Sequence of chain 1.B:
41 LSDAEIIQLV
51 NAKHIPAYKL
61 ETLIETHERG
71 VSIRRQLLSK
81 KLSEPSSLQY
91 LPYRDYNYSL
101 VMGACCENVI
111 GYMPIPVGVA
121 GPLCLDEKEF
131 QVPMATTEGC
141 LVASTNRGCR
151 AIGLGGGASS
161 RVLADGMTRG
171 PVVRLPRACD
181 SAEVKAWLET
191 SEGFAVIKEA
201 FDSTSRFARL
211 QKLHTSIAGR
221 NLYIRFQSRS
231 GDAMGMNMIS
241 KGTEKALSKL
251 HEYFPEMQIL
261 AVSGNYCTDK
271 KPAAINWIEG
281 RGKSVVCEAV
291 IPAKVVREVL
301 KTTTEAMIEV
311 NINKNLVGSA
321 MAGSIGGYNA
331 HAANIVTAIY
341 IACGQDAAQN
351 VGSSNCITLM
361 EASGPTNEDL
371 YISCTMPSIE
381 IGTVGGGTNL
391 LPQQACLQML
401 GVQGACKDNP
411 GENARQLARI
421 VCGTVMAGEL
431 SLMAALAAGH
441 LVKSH

Sequence of chain 1.A:
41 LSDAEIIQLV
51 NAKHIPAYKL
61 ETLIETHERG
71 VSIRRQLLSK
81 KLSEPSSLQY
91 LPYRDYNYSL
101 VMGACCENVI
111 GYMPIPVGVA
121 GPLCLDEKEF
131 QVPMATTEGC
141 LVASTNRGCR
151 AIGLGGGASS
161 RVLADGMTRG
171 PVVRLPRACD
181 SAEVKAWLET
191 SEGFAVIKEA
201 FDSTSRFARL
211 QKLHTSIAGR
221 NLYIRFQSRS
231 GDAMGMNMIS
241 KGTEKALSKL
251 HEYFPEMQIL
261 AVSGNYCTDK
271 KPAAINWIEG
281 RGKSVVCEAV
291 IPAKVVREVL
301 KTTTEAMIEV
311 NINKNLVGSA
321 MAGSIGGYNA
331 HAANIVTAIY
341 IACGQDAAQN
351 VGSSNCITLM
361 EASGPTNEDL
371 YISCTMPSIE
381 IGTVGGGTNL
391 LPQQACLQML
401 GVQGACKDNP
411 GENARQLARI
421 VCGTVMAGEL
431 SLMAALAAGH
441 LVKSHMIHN

Binding-site contacts:
Ligand atom O7 contacts residue ARG169 of chain 1.B at 3.0 Å (salt-bridge).
Ligand atom O1 contacts residue GLU138 of chain 1.A at 2.5 Å (salt-bridge).
Ligand atom C1 contacts residue COA1 of chain 1.E at 3.2 Å.
Ligand atom O1 contacts residue LYS270 of chain 1.B at 2.7 Å (salt-bridge).
Ligand atom C4 contacts residue LYS271 of chain 1.B at 3.8 Å.
Ligand atom C1 contacts residue ASN334 of chain 1.A at 3.6 Å.
Ligand atom O4 contacts residue LYS314 of chain 1.A at 3.4 Å (salt-bridge).
Ligand atom O4 contacts residue SER263 of chain 1.B at 2.6 Å (h-bond).
Ligand atom C1 contacts residue GLU138 of chain 1.A at 3.4 Å.
Ligand atom C5 contacts residue LYS314 of chain 1.A at 3.4 Å.
Ligand atom O3 contacts residue SER263 of chain 1.B at 3.4 Å (h-bond).
Ligand atom O4 contacts residue LYS271 of chain 1.B at 3.3 Å (salt-bridge).
Ligand atom C2 contacts residue COA1 of chain 1.E at 4.0 Å.
Ligand atom C3 contacts residue ASP269 of chain 1.B at 3.6 Å.
Ligand atom O1 contacts residue COA1 of chain 1.E at 3.3 Å.
Ligand atom C2 contacts residue NAP1 of chain 1.J at 3.8 Å.
Ligand atom C2 contacts residue ASN334 of chain 1.A at 3.8 Å.
Ligand atom O2 contacts residue NAP1 of chain 1.J at 2.7 Å.
Ligand atom O4 contacts residue ASN265 of chain 1.B at 3.7 Å.
Ligand atom O3 contacts residue LEU432 of chain 1.A at 3.8 Å.
Ligand atom C5 contacts residue ARG169 of chain 1.B at 3.9 Å.
Ligand atom C2 contacts residue ASP269 of chain 1.B at 3.6 Å.
Ligand atom O1 contacts residue NAP1 of chain 1.J at 3.0 Å.
Ligand atom C1 contacts residue ASP269 of chain 1.B at 4.0 Å.
Ligand atom C6 contacts residue LEU441 of chain 1.A at 3.9 Å (hydrophobic).
Ligand atom O1 contacts residue ASN334 of chain 1.A at 3.0 Å (h-bond).
Ligand atom C6 contacts residue LEU432 of chain 1.A at 3.9 Å (hydrophobic).
Ligand atom O3 contacts residue LYS314 of chain 1.A at 2.6 Å (salt-bridge).
Ligand atom C5 contacts residue SER263 of chain 1.B at 3.3 Å.
Ligand atom O4 contacts residue ARG169 of chain 1.B at 3.2 Å (salt-bridge).
Ligand atom C4 contacts residue ALA330 of chain 1.A at 3.4 Å (hydrophobic).
Ligand atom C1 contacts residue LYS270 of chain 1.B at 3.8 Å.
Ligand atom O7 contacts residue NAP1 of chain 1.J at 3.3 Å.
Ligand atom C1 contacts residue NAP1 of chain 1.J at 2.9 Å.
Ligand atom C5 contacts residue ALA330 of chain 1.A at 3.6 Å (hydrophobic).
Ligand atom O7 contacts residue ASP269 of chain 1.B at 2.8 Å (salt-bridge).
Ligand atom C5 contacts residue LYS271 of chain 1.B at 3.5 Å.
Ligand atom O3 contacts residue ALA330 of chain 1.A at 3.7 Å.
Ligand atom O2 contacts residue COA1 of chain 1.E at 3.1 Å.
Ligand atom O2 contacts residue GLU138 of chain 1.A at 3.4 Å (salt-bridge).

The protein below binds the small molecule below.
Small molecule (SMILES): CC(O)(CC(=O)O)CC(=O)O